Sequence of chain 1.J:
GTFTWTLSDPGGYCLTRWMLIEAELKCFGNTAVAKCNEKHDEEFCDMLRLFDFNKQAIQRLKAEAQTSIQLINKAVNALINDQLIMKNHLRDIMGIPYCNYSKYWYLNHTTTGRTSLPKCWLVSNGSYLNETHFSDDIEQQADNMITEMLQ

Binding-site contacts:
Ligand atom C6 contacts residue ASN55 of chain 1.D at 3.6 Å.
Ligand atom O5 contacts residue ASN55 of chain 1.D at 3.7 Å.
Ligand atom C1 contacts residue TYR57 of chain 1.D at 4.2 Å (hydrophobic).
Ligand atom C6 contacts residue THR58 of chain 1.D at 3.9 Å.
Ligand atom O5 contacts residue THR58 of chain 1.D at 4.0 Å.
Ligand atom O5 contacts residue GLY56 of chain 1.D at 3.6 Å.
Ligand atom O7 contacts residue ASN136 of chain 1.J at 3.6 Å.
Ligand atom C2 contacts residue GLU137 of chain 1.J at 4.2 Å.
Ligand atom C7 contacts residue ASN136 of chain 1.J at 3.2 Å.
Ligand atom N2 contacts residue GLU137 of chain 1.J at 3.1 Å (salt-bridge).
Ligand atom N2 contacts residue ASN55 of chain 1.D at 4.3 Å.
Ligand atom C3 contacts residue ASN136 of chain 1.J at 3.8 Å.
Ligand atom N2 contacts residue ASN136 of chain 1.J at 2.6 Å (h-bond).
Ligand atom C8 contacts residue LEU135 of chain 1.J at 4.3 Å (hydrophobic).
Ligand atom C7 contacts residue ASN55 of chain 1.D at 4.0 Å.
Ligand atom O6 contacts residue THR59 of chain 1.I at 4.1 Å.
Ligand atom C8 contacts residue ASN55 of chain 1.D at 3.3 Å.
Ligand atom C8 contacts residue TRP127 of chain 1.J at 3.9 Å (hydrophobic).
Ligand atom O5 contacts residue TYR57 of chain 1.D at 3.7 Å.
Ligand atom C5 contacts residue ASN55 of chain 1.D at 3.8 Å.
Ligand atom O5 contacts residue ASN136 of chain 1.J at 2.4 Å (h-bond).
Ligand atom C1 contacts residue GLU137 of chain 1.J at 4.1 Å.
Ligand atom O6 contacts residue GLY56 of chain 1.D at 4.4 Å.
Ligand atom C8 contacts residue GLU137 of chain 1.J at 3.2 Å.
Ligand atom C6 contacts residue THR59 of chain 1.I at 4.0 Å.
Ligand atom C2 contacts residue ASN136 of chain 1.J at 2.4 Å.
Ligand atom C8 contacts residue ASN136 of chain 1.J at 3.6 Å.
Ligand atom C6 contacts residue TYR57 of chain 1.D at 3.8 Å (hydrophobic).
Ligand atom C4 contacts residue ASN136 of chain 1.J at 4.2 Å.
Ligand atom C1 contacts residue ASN136 of chain 1.J at 1.4 Å.
Ligand atom C5 contacts residue ASN136 of chain 1.J at 3.7 Å.
Ligand atom C1 contacts residue GLY56 of chain 1.D at 3.5 Å.
Ligand atom O5 contacts residue TYR57 of chain 1.D at 3.8 Å.
Ligand atom C3 contacts residue GLU137 of chain 1.J at 4.3 Å.
Ligand atom C5 contacts residue TYR57 of chain 1.D at 4.3 Å (hydrophobic).
Ligand atom C1 contacts residue TYR57 of chain 1.D at 4.2 Å (hydrophobic).
Ligand atom C6 contacts residue TYR57 of chain 1.D at 3.9 Å (hydrophobic).
Ligand atom C7 contacts residue GLU137 of chain 1.J at 3.6 Å.
Ligand atom C1 contacts residue ASN55 of chain 1.D at 4.2 Å.
Ligand atom C6 contacts residue GLY56 of chain 1.D at 3.9 Å.

Sequence of chain 1.D:
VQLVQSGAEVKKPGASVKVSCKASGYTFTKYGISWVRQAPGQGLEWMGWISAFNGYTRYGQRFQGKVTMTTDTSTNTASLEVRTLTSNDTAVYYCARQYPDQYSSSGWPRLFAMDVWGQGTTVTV

Sequence of chain 1.I:
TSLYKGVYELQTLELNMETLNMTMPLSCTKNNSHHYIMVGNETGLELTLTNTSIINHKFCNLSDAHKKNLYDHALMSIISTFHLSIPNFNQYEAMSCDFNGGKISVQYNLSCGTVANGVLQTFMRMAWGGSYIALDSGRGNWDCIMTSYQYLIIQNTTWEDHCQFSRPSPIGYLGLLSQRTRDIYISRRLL

This protein binds this small molecule.
Small molecule (SMILES): CC(=O)N[C@H]1[C@H](O[C@H]2[C@H](O)[C@@H](NC(C)=O)CO[C@@H]2CO[C@@H]2O[C@@H](C)[C@@H](O)[C@@H](O)[C@@H]2O)O[C@H](CO)[C@@H](O[C@@H]2O[C@H](CO[C@H]3O[C@H](CO)[C@@H](O)[C@H](O)[C@@H]3O)[C@@H](O)[C@H](O[C@H]3O[C@H](CO)[C@@H](O)[C@H](O)[C@@H]3O)[C@@H]2O)[C@@H]1O